This small molecule binds to this protein.
Small molecule (SMILES): CC(=O)N[C@@H]1[C@@H](O)[C@H](O)[C@@H](CO)O[C@H]1O

Binding-site contacts:
Ligand atom C2 contacts residue ASN471 of chain 1.C at 2.5 Å.
Ligand atom O5 contacts residue ASN471 of chain 1.C at 2.4 Å (h-bond).
Ligand atom C5 contacts residue ASN471 of chain 1.C at 3.7 Å.
Ligand atom O6 contacts residue ASN471 of chain 1.C at 4.5 Å.
Ligand atom C7 contacts residue ASN471 of chain 1.C at 3.9 Å.
Ligand atom C1 contacts residue ASN471 of chain 1.C at 1.4 Å.
Ligand atom C3 contacts residue ASN471 of chain 1.C at 3.8 Å.
Ligand atom N2 contacts residue ASN471 of chain 1.C at 2.9 Å (h-bond).
Ligand atom C4 contacts residue ASN471 of chain 1.C at 4.2 Å.
Ligand atom C8 contacts residue THR473 of chain 1.C at 4.0 Å.

Sequence of chain 1.C:
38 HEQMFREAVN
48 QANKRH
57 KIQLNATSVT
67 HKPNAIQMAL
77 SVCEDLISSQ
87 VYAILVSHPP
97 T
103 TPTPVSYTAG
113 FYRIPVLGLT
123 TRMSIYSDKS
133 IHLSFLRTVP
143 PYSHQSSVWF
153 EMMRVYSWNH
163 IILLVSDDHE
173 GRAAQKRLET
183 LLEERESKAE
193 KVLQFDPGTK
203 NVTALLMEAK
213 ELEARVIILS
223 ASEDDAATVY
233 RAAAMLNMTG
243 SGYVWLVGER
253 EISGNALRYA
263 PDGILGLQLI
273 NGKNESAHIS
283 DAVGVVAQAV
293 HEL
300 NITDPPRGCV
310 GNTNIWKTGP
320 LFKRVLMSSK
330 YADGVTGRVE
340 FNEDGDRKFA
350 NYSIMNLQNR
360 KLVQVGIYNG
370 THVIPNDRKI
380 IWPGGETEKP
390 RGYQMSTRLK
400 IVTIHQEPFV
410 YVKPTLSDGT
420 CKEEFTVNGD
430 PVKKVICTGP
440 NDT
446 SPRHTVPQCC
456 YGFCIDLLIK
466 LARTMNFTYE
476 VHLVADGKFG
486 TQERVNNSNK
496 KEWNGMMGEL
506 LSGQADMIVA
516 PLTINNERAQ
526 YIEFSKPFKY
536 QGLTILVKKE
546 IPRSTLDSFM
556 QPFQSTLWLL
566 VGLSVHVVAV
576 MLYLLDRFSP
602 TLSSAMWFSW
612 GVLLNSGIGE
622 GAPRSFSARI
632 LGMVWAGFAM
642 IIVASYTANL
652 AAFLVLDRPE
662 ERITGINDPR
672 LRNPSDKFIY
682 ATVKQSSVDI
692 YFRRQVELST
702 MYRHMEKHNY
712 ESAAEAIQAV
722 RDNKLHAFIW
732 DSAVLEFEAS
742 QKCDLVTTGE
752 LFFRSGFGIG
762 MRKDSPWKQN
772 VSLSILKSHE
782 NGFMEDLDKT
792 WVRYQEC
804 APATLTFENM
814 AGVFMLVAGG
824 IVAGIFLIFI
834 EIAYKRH